A small-molecule ligand and the protein it binds are described below.
Small molecule (SMILES): NCC[C@H](N)C(=O)O

Binding-site contacts:
Ligand atom CA contacts residue ARG107 of chain 1.E at 4.2 Å.
Ligand atom C contacts residue GLU216 of chain 1.E at 3.7 Å.
Ligand atom O contacts residue ASN117 of chain 1.E at 3.2 Å (h-bond).
Ligand atom N contacts residue GLU194 of chain 1.E at 3.8 Å.
Ligand atom N contacts residue ARG107 of chain 1.E at 4.2 Å.
Ligand atom OXT contacts residue ARG107 of chain 1.E at 4.5 Å.
Ligand atom CB contacts residue GLU216 of chain 1.E at 3.6 Å.
Ligand atom C contacts residue HIS65 of chain 1.E at 4.0 Å.
Ligand atom C contacts residue ASN117 of chain 1.E at 4.4 Å.
Ligand atom CA contacts residue GLU216 of chain 1.E at 4.3 Å.
Ligand atom C contacts residue ZN1 of chain 1.U at 3.1 Å.
Ligand atom OXT contacts residue GLU216 of chain 1.E at 3.0 Å (salt-bridge).
Ligand atom CA contacts residue ZN1 of chain 1.U at 4.3 Å.
Ligand atom C contacts residue ARG107 of chain 1.E at 4.2 Å.
Ligand atom O contacts residue HIS65 of chain 1.E at 3.4 Å.
Ligand atom O contacts residue ZN1 of chain 1.U at 3.5 Å.
Ligand atom ND contacts residue GLU194 of chain 1.E at 2.4 Å (salt-bridge).
Ligand atom O contacts residue ARG107 of chain 1.E at 4.2 Å.
Ligand atom O contacts residue HIS151 of chain 1.E at 4.1 Å.
Ligand atom OXT contacts residue HIS151 of chain 1.E at 3.8 Å.
Ligand atom OXT contacts residue HIS65 of chain 1.E at 4.2 Å.
Ligand atom CG contacts residue GLU194 of chain 1.E at 3.7 Å.
Ligand atom C contacts residue HIS151 of chain 1.E at 4.3 Å.
Ligand atom OXT contacts residue ZN1 of chain 1.U at 2.2 Å.
Ligand atom CB contacts residue GLU194 of chain 1.E at 4.2 Å.

Sequence of chain 1.E:
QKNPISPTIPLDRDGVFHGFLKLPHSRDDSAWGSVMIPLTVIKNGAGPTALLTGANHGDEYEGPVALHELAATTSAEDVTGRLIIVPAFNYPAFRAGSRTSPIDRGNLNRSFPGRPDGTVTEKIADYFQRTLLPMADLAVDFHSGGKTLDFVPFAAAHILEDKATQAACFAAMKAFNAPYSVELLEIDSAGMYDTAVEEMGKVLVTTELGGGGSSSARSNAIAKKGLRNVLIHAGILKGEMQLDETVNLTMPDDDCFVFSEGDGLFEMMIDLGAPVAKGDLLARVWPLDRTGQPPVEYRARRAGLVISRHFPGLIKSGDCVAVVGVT